Sequence of chain 1.A:
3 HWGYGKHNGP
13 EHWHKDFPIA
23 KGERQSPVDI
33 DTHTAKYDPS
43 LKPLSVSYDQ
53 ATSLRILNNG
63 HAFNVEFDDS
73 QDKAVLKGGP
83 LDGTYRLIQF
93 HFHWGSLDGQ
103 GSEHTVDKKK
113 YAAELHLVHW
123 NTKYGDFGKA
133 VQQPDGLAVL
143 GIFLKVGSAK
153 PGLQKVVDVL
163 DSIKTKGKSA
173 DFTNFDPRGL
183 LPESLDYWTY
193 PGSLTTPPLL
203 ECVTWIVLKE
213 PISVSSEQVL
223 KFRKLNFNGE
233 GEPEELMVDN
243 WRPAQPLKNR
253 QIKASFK

This protein binds this small molecule.
Small molecule (SMILES): NS(=O)(=O)c1ccc(C(=O)NCC(F)(F)C(F)(F)C(F)(F)C(F)(F)F)cc1

Binding-site contacts:
Ligand atom C1 contacts residue LEU196 of chain 1.A at 3.9 Å (hydrophobic).
Ligand atom C2 contacts residue THR198 of chain 1.A at 3.2 Å.
Ligand atom C3 contacts residue THR198 of chain 1.A at 3.3 Å.
Ligand atom O1S contacts residue VAL141 of chain 1.A at 3.7 Å.
Ligand atom F4'1 contacts residue LEU202 of chain 1.A at 3.6 Å.
Ligand atom C6 contacts residue VAL120 of chain 1.A at 3.6 Å (hydrophobic).
Ligand atom N3S contacts residue THR197 of chain 1.A at 2.8 Å (h-bond).
Ligand atom F4'1 contacts residue VAL133 of chain 1.A at 3.8 Å.
Ligand atom O1S contacts residue ZN1 of chain 1.B at 3.0 Å.
Ligand atom O2S contacts residue THR197 of chain 1.A at 2.9 Å (h-bond).
Ligand atom F3'1 contacts residue PHE129 of chain 1.A at 3.7 Å.
Ligand atom C5 contacts residue LEU196 of chain 1.A at 4.0 Å (hydrophobic).
Ligand atom O1S contacts residue VAL120 of chain 1.A at 3.9 Å.
Ligand atom F4'1 contacts residue PRO200 of chain 1.A at 3.7 Å.
Ligand atom N3S contacts residue HIS95 of chain 1.A at 3.4 Å (h-bond).
Ligand atom C3 contacts residue LEU196 of chain 1.A at 3.9 Å (hydrophobic).
Ligand atom C2 contacts residue LEU196 of chain 1.A at 3.8 Å (hydrophobic).
Ligand atom N3S contacts residue HIS118 of chain 1.A at 3.4 Å (h-bond).
Ligand atom C6 contacts residue LEU196 of chain 1.A at 4.0 Å (hydrophobic).
Ligand atom C5 contacts residue GLN91 of chain 1.A at 3.8 Å.
Ligand atom O2S contacts residue LEU196 of chain 1.A at 3.4 Å.
Ligand atom C6 contacts residue HIS93 of chain 1.A at 4.0 Å.
Ligand atom O1S contacts residue TRP207 of chain 1.A at 3.9 Å.
Ligand atom F4'2 contacts residue VAL133 of chain 1.A at 3.7 Å.
Ligand atom F2'2 contacts residue PHE129 of chain 1.A at 3.5 Å.
Ligand atom O2S contacts residue TRP207 of chain 1.A at 3.4 Å.
Ligand atom O1S contacts residue HIS93 of chain 1.A at 3.4 Å.
Ligand atom O1S contacts residue HIS118 of chain 1.A at 3.4 Å (h-bond).
Ligand atom O2S contacts residue SER195 of chain 1.A at 4.0 Å.
Ligand atom F2'1 contacts residue LEU196 of chain 1.A at 3.9 Å.
Ligand atom S contacts residue THR197 of chain 1.A at 3.9 Å.
Ligand atom N3S contacts residue HIS93 of chain 1.A at 3.3 Å (h-bond).
Ligand atom F4'2 contacts residue PHE129 of chain 1.A at 3.8 Å.
Ligand atom F2'1 contacts residue PRO200 of chain 1.A at 2.9 Å.
Ligand atom N3S contacts residue ZN1 of chain 1.B at 2.0 Å.
Ligand atom O' contacts residue PHE129 of chain 1.A at 3.2 Å.
Ligand atom S contacts residue HIS118 of chain 1.A at 3.9 Å.
Ligand atom S contacts residue ZN1 of chain 1.B at 3.0 Å.
Ligand atom S contacts residue HIS93 of chain 1.A at 3.9 Å.
Ligand atom C4 contacts residue LEU196 of chain 1.A at 4.0 Å (hydrophobic).